Sequence of chain 1.A:
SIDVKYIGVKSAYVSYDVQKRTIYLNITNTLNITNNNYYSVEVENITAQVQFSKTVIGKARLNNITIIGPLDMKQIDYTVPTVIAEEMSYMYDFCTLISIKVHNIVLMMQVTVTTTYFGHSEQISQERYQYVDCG

Binding-site contacts:
Ligand atom C7 contacts residue ASN183 of chain 1.A at 3.8 Å.
Ligand atom O7 contacts residue ASN182 of chain 1.A at 4.2 Å.
Ligand atom C3 contacts residue ASN183 of chain 1.A at 3.8 Å.
Ligand atom C2 contacts residue NAG1 of chain 1.X at 3.8 Å.
Ligand atom O7 contacts residue ASN182 of chain 1.D at 3.5 Å (h-bond).
Ligand atom C8 contacts residue ASN182 of chain 1.A at 3.3 Å.
Ligand atom C8 contacts residue ASN182 of chain 1.D at 3.8 Å.
Ligand atom O5 contacts residue ASN183 of chain 1.A at 2.3 Å (h-bond).
Ligand atom C7 contacts residue ASN182 of chain 1.D at 3.5 Å.
Ligand atom C1 contacts residue ASN183 of chain 1.A at 1.4 Å.
Ligand atom C5 contacts residue NAG1 of chain 1.X at 4.4 Å.
Ligand atom C4 contacts residue ASN183 of chain 1.A at 4.2 Å.
Ligand atom C7 contacts residue NAG1 of chain 1.T at 4.1 Å.
Ligand atom C4 contacts residue NAG1 of chain 1.T at 4.4 Å.
Ligand atom C3 contacts residue NAG1 of chain 1.X at 4.0 Å.
Ligand atom N2 contacts residue NAG1 of chain 1.X at 2.9 Å (h-bond).
Ligand atom O7 contacts residue NAG1 of chain 1.T at 2.9 Å (h-bond).
Ligand atom C2 contacts residue NAG1 of chain 1.T at 4.5 Å.
Ligand atom N2 contacts residue ASN182 of chain 1.A at 3.3 Å (h-bond).
Ligand atom C2 contacts residue ASN183 of chain 1.A at 2.5 Å.
Ligand atom C7 contacts residue NAG1 of chain 1.X at 3.7 Å.
Ligand atom O5 contacts residue ASN183 of chain 1.D at 4.5 Å.
Ligand atom C8 contacts residue NAG1 of chain 1.X at 3.6 Å.
Ligand atom C7 contacts residue ASN182 of chain 1.A at 3.4 Å.
Ligand atom C1 contacts residue ASN182 of chain 1.A at 4.0 Å.
Ligand atom C1 contacts residue NAG1 of chain 1.X at 4.0 Å.
Ligand atom O7 contacts residue ASN183 of chain 1.A at 4.1 Å.
Ligand atom C5 contacts residue ASN183 of chain 1.A at 3.6 Å.
Ligand atom N2 contacts residue ASN182 of chain 1.D at 4.0 Å.
Ligand atom O6 contacts residue ASN183 of chain 1.A at 4.0 Å.
Ligand atom C2 contacts residue ASN182 of chain 1.A at 4.2 Å.
Ligand atom O3 contacts residue NAG1 of chain 1.T at 4.4 Å.
Ligand atom N2 contacts residue ASN183 of chain 1.A at 3.0 Å (h-bond).

Sequence of chain 1.D:
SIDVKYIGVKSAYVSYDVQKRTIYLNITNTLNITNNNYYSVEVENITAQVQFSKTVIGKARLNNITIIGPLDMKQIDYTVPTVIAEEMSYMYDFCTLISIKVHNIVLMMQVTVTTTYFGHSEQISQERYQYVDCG

The protein below binds the small molecule below.
Small molecule (SMILES): CC(=O)N[C@@H]1[C@@H](O)[C@H](O)[C@@H](CO)O[C@H]1O